Binding-site contacts:
Ligand atom O11 contacts residue SER851 of chain 1.A at 2.5 Å (h-bond).
Ligand atom C7A contacts residue SER740 of chain 1.A at 3.1 Å.
Ligand atom O3 contacts residue LYS606 of chain 1.D at 3.7 Å.
Ligand atom C3A contacts residue PHE736 of chain 1.A at 3.8 Å (hydrophobic).
Ligand atom O11 contacts residue ASN853 of chain 1.A at 3.7 Å.
Ligand atom O3C contacts residue SER851 of chain 1.A at 3.8 Å.
Ligand atom O1A contacts residue ILE697 of chain 1.A at 3.5 Å.
Ligand atom O6 contacts residue VAL850 of chain 1.A at 3.8 Å.
Ligand atom O42 contacts residue ARG852 of chain 1.A at 3.9 Å.
Ligand atom O52 contacts residue ARG999 of chain 1.A at 3.7 Å.
Ligand atom C2A contacts residue PHE736 of chain 1.A at 3.8 Å (hydrophobic).
Ligand atom P4 contacts residue LYS606 of chain 1.D at 3.8 Å.
Ligand atom O1B contacts residue ILE847 of chain 1.A at 3.8 Å.
Ligand atom C6A contacts residue SER740 of chain 1.A at 3.7 Å.
Ligand atom C7B contacts residue ILE747 of chain 1.A at 3.4 Å (hydrophobic).
Ligand atom O53 contacts residue ARG689 of chain 1.A at 3.1 Å (salt-bridge).
Ligand atom O12 contacts residue ASN853 of chain 1.A at 3.3 Å (h-bond).
Ligand atom O3C contacts residue VAL850 of chain 1.A at 3.5 Å.
Ligand atom C3B contacts residue ILE847 of chain 1.A at 3.5 Å (hydrophobic).
Ligand atom O52 contacts residue ARG689 of chain 1.A at 2.7 Å (salt-bridge).
Ligand atom O41 contacts residue LYS606 of chain 1.D at 3.1 Å (salt-bridge).
Ligand atom C7A contacts residue VAL744 of chain 1.A at 3.8 Å (hydrophobic).
Ligand atom O52 contacts residue SER680 of chain 1.A at 2.5 Å (h-bond).
Ligand atom O53 contacts residue LYS606 of chain 1.D at 2.6 Å (salt-bridge).
Ligand atom O11 contacts residue ARG852 of chain 1.A at 2.9 Å (salt-bridge).
Ligand atom O1B contacts residue VAL850 of chain 1.A at 3.3 Å.
Ligand atom O4 contacts residue LYS606 of chain 1.D at 3.4 Å (salt-bridge).
Ligand atom P5 contacts residue LYS606 of chain 1.D at 3.9 Å.
Ligand atom P5 contacts residue ARG689 of chain 1.A at 3.4 Å.
Ligand atom O43 contacts residue ARG852 of chain 1.A at 3.9 Å.
Ligand atom C4 contacts residue LYS606 of chain 1.D at 3.3 Å.
Ligand atom C1C contacts residue SER851 of chain 1.A at 3.6 Å.
Ligand atom P1 contacts residue SER851 of chain 1.A at 3.9 Å.
Ligand atom C5A contacts residue SER740 of chain 1.A at 3.3 Å.
Ligand atom C5A contacts residue VAL743 of chain 1.A at 3.9 Å (hydrophobic).
Ligand atom C8A contacts residue PHE701 of chain 1.A at 3.4 Å (hydrophobic).
Ligand atom O2 contacts residue ASN693 of chain 1.A at 3.4 Å (h-bond).
Ligand atom P5 contacts residue SER680 of chain 1.A at 3.9 Å.
Ligand atom C1B contacts residue VAL850 of chain 1.A at 3.8 Å (hydrophobic).
Ligand atom C8A contacts residue VAL744 of chain 1.A at 3.7 Å (hydrophobic).

Sequence of chain 1.A:
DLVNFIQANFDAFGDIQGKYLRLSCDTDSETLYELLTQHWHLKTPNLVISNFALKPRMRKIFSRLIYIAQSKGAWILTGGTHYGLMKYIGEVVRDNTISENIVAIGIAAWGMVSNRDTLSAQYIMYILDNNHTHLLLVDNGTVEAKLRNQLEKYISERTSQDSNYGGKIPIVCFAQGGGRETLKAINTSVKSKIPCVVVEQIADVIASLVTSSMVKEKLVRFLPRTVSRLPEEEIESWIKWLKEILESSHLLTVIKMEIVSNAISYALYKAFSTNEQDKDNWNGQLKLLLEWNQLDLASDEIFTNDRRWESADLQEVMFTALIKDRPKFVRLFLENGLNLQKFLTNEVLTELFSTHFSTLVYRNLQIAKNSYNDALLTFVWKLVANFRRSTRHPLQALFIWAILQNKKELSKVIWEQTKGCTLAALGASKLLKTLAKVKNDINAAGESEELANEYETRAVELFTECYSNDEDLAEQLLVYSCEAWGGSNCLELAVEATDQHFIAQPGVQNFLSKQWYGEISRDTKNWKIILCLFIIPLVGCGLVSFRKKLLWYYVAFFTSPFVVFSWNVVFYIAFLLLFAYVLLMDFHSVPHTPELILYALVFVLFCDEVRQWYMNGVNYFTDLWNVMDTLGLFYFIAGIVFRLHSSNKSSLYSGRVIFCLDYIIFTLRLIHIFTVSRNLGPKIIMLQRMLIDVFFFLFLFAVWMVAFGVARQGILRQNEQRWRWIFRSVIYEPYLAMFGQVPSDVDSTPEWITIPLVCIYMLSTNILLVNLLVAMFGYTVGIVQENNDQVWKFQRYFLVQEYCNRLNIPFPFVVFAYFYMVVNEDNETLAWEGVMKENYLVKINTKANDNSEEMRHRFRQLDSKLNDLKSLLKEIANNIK

A small-molecule ligand and the protein it binds are described below.
Small molecule (SMILES): CCCCCCCC(=O)OC[C@H](COP(=O)(O)O[C@@H]1[C@H](O)[C@H](O)[C@@H](OP(=O)(O)O)[C@H](OP(=O)(O)O)[C@H]1O)OC(=O)CCCCCCC

Sequence of chain 1.D:
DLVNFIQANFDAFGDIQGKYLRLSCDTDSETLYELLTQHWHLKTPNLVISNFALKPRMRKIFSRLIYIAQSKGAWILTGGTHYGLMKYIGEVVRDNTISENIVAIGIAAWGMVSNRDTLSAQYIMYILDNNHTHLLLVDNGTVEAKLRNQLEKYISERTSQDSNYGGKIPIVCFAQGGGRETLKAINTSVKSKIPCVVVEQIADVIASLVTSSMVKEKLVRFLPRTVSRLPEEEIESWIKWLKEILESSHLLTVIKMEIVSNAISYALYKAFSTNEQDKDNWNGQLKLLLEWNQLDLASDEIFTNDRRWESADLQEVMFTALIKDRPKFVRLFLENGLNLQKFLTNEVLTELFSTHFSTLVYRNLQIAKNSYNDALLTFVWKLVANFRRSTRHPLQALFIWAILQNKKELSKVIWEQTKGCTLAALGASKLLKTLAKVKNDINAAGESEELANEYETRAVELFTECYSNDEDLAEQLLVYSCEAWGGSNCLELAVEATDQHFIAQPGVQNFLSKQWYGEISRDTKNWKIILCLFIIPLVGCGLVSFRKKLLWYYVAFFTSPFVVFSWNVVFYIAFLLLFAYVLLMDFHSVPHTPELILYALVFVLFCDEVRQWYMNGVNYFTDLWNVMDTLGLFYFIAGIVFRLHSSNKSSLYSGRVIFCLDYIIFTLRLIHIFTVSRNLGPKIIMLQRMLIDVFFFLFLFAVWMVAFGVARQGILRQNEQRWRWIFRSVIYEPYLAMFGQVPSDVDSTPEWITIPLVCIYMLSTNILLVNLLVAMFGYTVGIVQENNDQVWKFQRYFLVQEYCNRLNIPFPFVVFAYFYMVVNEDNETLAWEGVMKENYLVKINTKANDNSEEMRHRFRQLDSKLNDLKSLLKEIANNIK